Sequence of chain 1.G:
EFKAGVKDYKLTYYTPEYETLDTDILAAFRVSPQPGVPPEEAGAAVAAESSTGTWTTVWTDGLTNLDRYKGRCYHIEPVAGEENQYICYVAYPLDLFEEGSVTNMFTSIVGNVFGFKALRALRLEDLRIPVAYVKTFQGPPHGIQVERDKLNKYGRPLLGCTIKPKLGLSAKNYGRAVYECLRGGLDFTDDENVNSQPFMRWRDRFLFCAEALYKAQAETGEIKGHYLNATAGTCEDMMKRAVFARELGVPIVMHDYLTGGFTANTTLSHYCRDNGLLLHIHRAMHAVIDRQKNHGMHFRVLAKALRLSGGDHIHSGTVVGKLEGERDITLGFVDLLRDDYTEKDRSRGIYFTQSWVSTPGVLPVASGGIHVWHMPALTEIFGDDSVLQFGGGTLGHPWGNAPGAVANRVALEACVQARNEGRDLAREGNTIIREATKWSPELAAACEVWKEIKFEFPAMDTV

The small molecule below binds the protein below.
Small molecule (SMILES): O=C(O)[C@@](O)(COP(=O)(O)O)[C@H](O)[C@H](O)COP(=O)(O)O

Binding-site contacts:
Ligand atom O2 contacts residue KCX201 of chain 1.G at 3.2 Å (h-bond).
Ligand atom O6 contacts residue LYS175 of chain 1.G at 3.3 Å (salt-bridge).
Ligand atom O2P contacts residue LYS334 of chain 1.G at 2.9 Å (salt-bridge).
Ligand atom O2P contacts residue GLY380 of chain 1.G at 3.4 Å.
Ligand atom C contacts residue MG1 of chain 1.O at 2.8 Å.
Ligand atom O3 contacts residue KCX201 of chain 1.G at 2.6 Å (h-bond).
Ligand atom C3 contacts residue KCX201 of chain 1.G at 3.2 Å.
Ligand atom O5 contacts residue LEU335 of chain 1.G at 3.2 Å.
Ligand atom C contacts residue LYS175 of chain 1.G at 3.4 Å.
Ligand atom O6 contacts residue LYS177 of chain 1.G at 2.8 Å (salt-bridge).
Ligand atom O3 contacts residue GLU204 of chain 1.G at 3.0 Å (salt-bridge).
Ligand atom O3 contacts residue HIS294 of chain 1.G at 2.9 Å (h-bond).
Ligand atom O2 contacts residue ASP203 of chain 1.G at 3.5 Å (salt-bridge).
Ligand atom O2P contacts residue THR65 of chain 2.G at 3.5 Å (h-bond).
Ligand atom O1P contacts residue GLY403 of chain 1.G at 2.8 Å (h-bond).
Ligand atom O3P contacts residue THR65 of chain 2.G at 2.5 Å (h-bond).
Ligand atom O6 contacts residue ASP203 of chain 1.G at 3.1 Å (salt-bridge).
Ligand atom O4 contacts residue GLY380 of chain 1.G at 3.3 Å (h-bond).
Ligand atom O5P contacts residue ARG295 of chain 1.G at 3.0 Å (salt-bridge).
Ligand atom O6P contacts residue ARG295 of chain 1.G at 3.0 Å (salt-bridge).
Ligand atom O2 contacts residue LYS175 of chain 1.G at 3.0 Å (salt-bridge).
Ligand atom O7 contacts residue LYS334 of chain 1.G at 3.0 Å (salt-bridge).
Ligand atom O6 contacts residue MG1 of chain 1.O at 2.2 Å.
Ligand atom O4P contacts residue HIS327 of chain 1.G at 2.8 Å (h-bond).
Ligand atom C3 contacts residue MG1 of chain 1.O at 3.0 Å.
Ligand atom O5P contacts residue LEU335 of chain 1.G at 3.4 Å.
Ligand atom O2 contacts residue MG1 of chain 1.O at 2.3 Å.
Ligand atom O4P contacts residue SER379 of chain 1.G at 3.4 Å (h-bond).
Ligand atom O4 contacts residue SER379 of chain 1.G at 2.9 Å (h-bond).
Ligand atom O2P contacts residue GLY381 of chain 1.G at 2.9 Å (h-bond).
Ligand atom O7 contacts residue GLU60 of chain 2.G at 3.5 Å (salt-bridge).
Ligand atom C2 contacts residue MG1 of chain 1.O at 2.8 Å.
Ligand atom O6 contacts residue GLU204 of chain 1.G at 3.3 Å (salt-bridge).
Ligand atom O2P contacts residue TRP66 of chain 2.G at 3.3 Å.
Ligand atom O3P contacts residue GLY404 of chain 1.G at 2.8 Å (h-bond).
Ligand atom O3 contacts residue MG1 of chain 1.O at 2.2 Å.
Ligand atom O6 contacts residue ASN123 of chain 2.G at 3.1 Å (h-bond).
Ligand atom O1 contacts residue LYS175 of chain 1.G at 3.1 Å (salt-bridge).
Ligand atom O2 contacts residue THR173 of chain 1.G at 2.9 Å (h-bond).
Ligand atom O3P contacts residue LYS175 of chain 1.G at 3.3 Å.

Sequence of chain 2.G:
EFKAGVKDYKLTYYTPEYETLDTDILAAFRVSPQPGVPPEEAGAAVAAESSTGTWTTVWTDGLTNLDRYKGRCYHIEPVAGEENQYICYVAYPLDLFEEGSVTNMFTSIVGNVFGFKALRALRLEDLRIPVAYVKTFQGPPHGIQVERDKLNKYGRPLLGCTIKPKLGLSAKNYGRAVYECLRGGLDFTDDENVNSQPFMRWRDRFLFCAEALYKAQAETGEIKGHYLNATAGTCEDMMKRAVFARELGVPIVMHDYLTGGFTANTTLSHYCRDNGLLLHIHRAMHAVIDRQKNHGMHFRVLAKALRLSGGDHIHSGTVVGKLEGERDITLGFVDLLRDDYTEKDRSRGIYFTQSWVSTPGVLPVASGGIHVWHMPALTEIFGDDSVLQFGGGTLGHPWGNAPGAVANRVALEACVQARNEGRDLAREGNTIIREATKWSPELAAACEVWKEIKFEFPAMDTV